Sequence of chain 2.A:
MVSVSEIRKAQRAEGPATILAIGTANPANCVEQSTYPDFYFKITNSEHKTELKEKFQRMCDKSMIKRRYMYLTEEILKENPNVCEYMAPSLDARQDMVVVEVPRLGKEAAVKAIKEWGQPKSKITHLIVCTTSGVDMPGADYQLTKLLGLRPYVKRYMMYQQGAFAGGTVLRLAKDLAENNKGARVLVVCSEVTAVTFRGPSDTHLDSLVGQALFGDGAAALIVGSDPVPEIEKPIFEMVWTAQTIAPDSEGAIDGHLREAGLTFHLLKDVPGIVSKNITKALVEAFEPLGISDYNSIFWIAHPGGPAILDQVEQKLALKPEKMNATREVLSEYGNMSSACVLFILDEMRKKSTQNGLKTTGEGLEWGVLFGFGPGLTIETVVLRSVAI

A protein and the small-molecule ligand that binds it are described below.
Small molecule (SMILES): O=S(=O)(O)CCN1CCN(CCS(=O)(=O)O)CC1

Binding-site contacts:
Ligand atom O1' contacts residue ILE254 of chain 2.A at 4.0 Å.
Ligand atom O2' contacts residue MLC1 of chain 2.C at 3.6 Å.
Ligand atom C1' contacts residue ASN336 of chain 2.A at 3.7 Å.
Ligand atom O3' contacts residue MLC1 of chain 2.C at 3.6 Å.
Ligand atom O2 contacts residue MLC1 of chain 2.C at 1.5 Å (h-bond).
Ligand atom C4' contacts residue VAL271 of chain 2.A at 3.6 Å (hydrophobic).
Ligand atom O3' contacts residue HIS303 of chain 2.A at 2.9 Å (h-bond).
Ligand atom O1' contacts residue ALA164 of chain 2.A at 3.5 Å.
Ligand atom C1' contacts residue MLC1 of chain 2.C at 1.3 Å.
Ligand atom S1' contacts residue ASN336 of chain 2.A at 4.0 Å.
Ligand atom S1' contacts residue ALA164 of chain 2.A at 3.8 Å.
Ligand atom O3' contacts residue ALA164 of chain 2.A at 3.3 Å.
Ligand atom C3 contacts residue LEU267 of chain 2.A at 3.7 Å (hydrophobic).
Ligand atom O2' contacts residue PHE373 of chain 2.A at 3.6 Å.
Ligand atom S1 contacts residue MLC1 of chain 2.C at 2.9 Å (h-bond).
Ligand atom C1' contacts residue GLY305 of chain 2.A at 3.9 Å.
Ligand atom O2' contacts residue HIS303 of chain 2.A at 3.6 Å.
Ligand atom O1 contacts residue MLC1 of chain 2.C at 3.8 Å.
Ligand atom C3' contacts residue MLC1 of chain 2.C at 0.9 Å.
Ligand atom C2 contacts residue MLC1 of chain 2.C at 2.1 Å.
Ligand atom O3 contacts residue MLC1 of chain 2.C at 3.2 Å (h-bond).
Ligand atom O2' contacts residue ALA164 of chain 2.A at 4.0 Å.
Ligand atom O1' contacts residue MLC1 of chain 2.C at 3.6 Å.
Ligand atom S1' contacts residue MLC1 of chain 2.C at 3.0 Å.
Ligand atom C3' contacts residue LEU214 of chain 2.A at 3.9 Å (hydrophobic).
Ligand atom C3 contacts residue MLC1 of chain 2.C at 0.6 Å.
Ligand atom O2' contacts residue GLY305 of chain 2.A at 3.7 Å.
Ligand atom C4' contacts residue MLC1 of chain 2.C at 1.0 Å.
Ligand atom C3' contacts residue GLY305 of chain 2.A at 3.3 Å.
Ligand atom O3' contacts residue GLY305 of chain 2.A at 3.8 Å.
Ligand atom C4 contacts residue MLC1 of chain 2.C at 1.5 Å.
Ligand atom O3' contacts residue ASN336 of chain 2.A at 2.8 Å (h-bond).
Ligand atom N1 contacts residue MLC1 of chain 2.C at 1.3 Å.
Ligand atom O3 contacts residue PRO272 of chain 2.A at 3.2 Å.
Ligand atom S1' contacts residue HIS303 of chain 2.A at 3.9 Å.
Ligand atom C1 contacts residue MLC1 of chain 2.C at 3.0 Å.
Ligand atom C2' contacts residue MLC1 of chain 2.C at 1.4 Å.
Ligand atom N1' contacts residue MLC1 of chain 2.C at 1.0 Å.
Ligand atom C2' contacts residue ILE254 of chain 2.A at 4.0 Å (hydrophobic).
Ligand atom C4 contacts residue LEU214 of chain 2.A at 3.4 Å (hydrophobic).